Sequence of chain 1.B:
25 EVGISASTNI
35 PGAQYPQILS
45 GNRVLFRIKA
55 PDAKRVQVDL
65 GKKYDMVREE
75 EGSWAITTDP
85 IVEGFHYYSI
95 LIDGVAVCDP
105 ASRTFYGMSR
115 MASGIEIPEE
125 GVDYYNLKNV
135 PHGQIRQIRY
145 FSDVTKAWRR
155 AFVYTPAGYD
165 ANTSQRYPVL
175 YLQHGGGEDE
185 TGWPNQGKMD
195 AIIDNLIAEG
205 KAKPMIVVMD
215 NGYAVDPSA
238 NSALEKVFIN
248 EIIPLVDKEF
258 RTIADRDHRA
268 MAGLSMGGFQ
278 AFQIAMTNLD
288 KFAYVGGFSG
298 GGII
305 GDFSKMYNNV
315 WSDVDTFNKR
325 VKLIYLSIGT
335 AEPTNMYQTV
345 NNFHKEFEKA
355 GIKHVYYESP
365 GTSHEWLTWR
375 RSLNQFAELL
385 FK

The protein below binds the small molecule below.
Small molecule (SMILES): COC(=O)/C=C/c1ccc(O)c(OC)c1

Binding-site contacts:
Ligand atom C14 contacts residue ASN189 of chain 1.A at 3.3 Å.
Ligand atom O12 contacts residue GLN141 of chain 1.A at 3.3 Å (h-bond).
Ligand atom C10 contacts residue ARG154 of chain 1.A at 3.9 Å.
Ligand atom C08 contacts residue GLN141 of chain 1.A at 3.4 Å.
Ligand atom C07 contacts residue PHE156 of chain 1.A at 4.0 Å (hydrophobic).
Ligand atom C02 contacts residue ILE139 of chain 1.B at 3.6 Å (hydrophobic).
Ligand atom C04 contacts residue PHE156 of chain 1.B at 4.0 Å (hydrophobic).
Ligand atom O11 contacts residue PRO188 of chain 1.B at 3.5 Å.
Ligand atom C10 contacts residue GLN141 of chain 1.A at 3.0 Å.
Ligand atom O09 contacts residue ILE139 of chain 1.A at 3.4 Å.
Ligand atom C06 contacts residue PHE156 of chain 1.B at 3.7 Å (hydrophobic).
Ligand atom C02 contacts residue PHE156 of chain 1.A at 3.7 Å (hydrophobic).
Ligand atom C10 contacts residue PRO188 of chain 1.B at 4.0 Å (hydrophobic).
Ligand atom C04 contacts residue ILE139 of chain 1.A at 4.0 Å (hydrophobic).
Ligand atom C04 contacts residue GLN141 of chain 1.B at 3.9 Å.
Ligand atom C03 contacts residue GLN141 of chain 1.B at 3.7 Å.
Ligand atom C04 contacts residue PHE156 of chain 1.A at 3.9 Å (hydrophobic).
Ligand atom O11 contacts residue GLN141 of chain 1.A at 2.9 Å (h-bond).
Ligand atom O11 contacts residue ILE139 of chain 1.B at 3.5 Å.
Ligand atom C05 contacts residue PHE156 of chain 1.B at 3.9 Å (hydrophobic).
Ligand atom O13 contacts residue GLN141 of chain 1.B at 4.0 Å.
Ligand atom O12 contacts residue ASN189 of chain 1.B at 3.4 Å (h-bond).
Ligand atom O09 contacts residue GLN141 of chain 1.B at 3.5 Å (h-bond).
Ligand atom C08 contacts residue ARG154 of chain 1.A at 4.0 Å.
Ligand atom C15 contacts residue PRO188 of chain 1.B at 3.3 Å (hydrophobic).
Ligand atom C15 contacts residue ARG154 of chain 1.A at 3.8 Å.
Ligand atom C02 contacts residue PHE156 of chain 1.B at 3.8 Å (hydrophobic).
Ligand atom C05 contacts residue PHE156 of chain 1.A at 3.7 Å (hydrophobic).
Ligand atom C01 contacts residue PHE156 of chain 1.A at 3.4 Å (hydrophobic).
Ligand atom C15 contacts residue ARG143 of chain 1.A at 3.8 Å.
Ligand atom C03 contacts residue PHE156 of chain 1.A at 3.9 Å (hydrophobic).
Ligand atom C07 contacts residue GLN141 of chain 1.A at 3.9 Å.
Ligand atom O12 contacts residue ARG154 of chain 1.A at 3.3 Å (salt-bridge).
Ligand atom O13 contacts residue ASN189 of chain 1.A at 4.1 Å.
Ligand atom C15 contacts residue ASN189 of chain 1.B at 3.4 Å.
Ligand atom C03 contacts residue ILE139 of chain 1.A at 3.4 Å (hydrophobic).
Ligand atom C06 contacts residue PHE156 of chain 1.A at 3.4 Å (hydrophobic).
Ligand atom C15 contacts residue GLN141 of chain 1.A at 3.7 Å.
Ligand atom C03 contacts residue PHE156 of chain 1.B at 4.0 Å (hydrophobic).
Ligand atom C01 contacts residue PHE156 of chain 1.B at 3.7 Å (hydrophobic).

Sequence of chain 1.A:
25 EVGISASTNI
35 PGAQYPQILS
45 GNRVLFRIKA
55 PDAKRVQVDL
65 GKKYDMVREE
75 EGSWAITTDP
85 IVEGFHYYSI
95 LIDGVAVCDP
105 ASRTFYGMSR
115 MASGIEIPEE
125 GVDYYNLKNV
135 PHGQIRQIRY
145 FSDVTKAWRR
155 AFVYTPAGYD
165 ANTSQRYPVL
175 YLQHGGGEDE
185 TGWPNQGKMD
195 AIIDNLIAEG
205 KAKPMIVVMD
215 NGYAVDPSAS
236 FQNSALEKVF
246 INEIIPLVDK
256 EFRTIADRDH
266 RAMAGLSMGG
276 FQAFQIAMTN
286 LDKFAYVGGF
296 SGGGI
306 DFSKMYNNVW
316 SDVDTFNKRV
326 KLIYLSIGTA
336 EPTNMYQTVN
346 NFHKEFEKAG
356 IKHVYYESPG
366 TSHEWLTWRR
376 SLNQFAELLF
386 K